This protein binds this small molecule.
Small molecule (SMILES): CC(=O)N[C@H]1[C@H](O[C@H]2[C@H](O)[C@@H](NC(C)=O)CO[C@@H]2CO[C@@H]2O[C@@H](C)[C@@H](O)[C@@H](O)[C@@H]2O)O[C@H](CO)[C@@H](O)[C@@H]1O

Binding-site contacts:
Ligand atom C3 contacts residue SER269 of chain 1.A at 4.2 Å.
Ligand atom C5 contacts residue HIS157 of chain 1.A at 4.3 Å.
Ligand atom C6 contacts residue ARG271 of chain 1.A at 3.7 Å.
Ligand atom C7 contacts residue ASN154 of chain 1.A at 3.7 Å.
Ligand atom C1 contacts residue ASN154 of chain 1.A at 1.4 Å.
Ligand atom O4 contacts residue SER269 of chain 1.A at 4.4 Å.
Ligand atom C4 contacts residue ASN154 of chain 1.A at 4.2 Å.
Ligand atom C1 contacts residue THR156 of chain 1.A at 4.1 Å.
Ligand atom N2 contacts residue ASN154 of chain 1.A at 2.9 Å (h-bond).
Ligand atom C3 contacts residue ASN154 of chain 1.A at 3.8 Å.
Ligand atom C6 contacts residue THR156 of chain 1.A at 3.7 Å.
Ligand atom O5 contacts residue HIS157 of chain 1.A at 4.0 Å.
Ligand atom O3 contacts residue SER269 of chain 1.A at 4.2 Å.
Ligand atom O5 contacts residue ASN154 of chain 1.A at 2.4 Å (h-bond).
Ligand atom C6 contacts residue SER269 of chain 1.A at 3.6 Å.
Ligand atom C5 contacts residue SER269 of chain 1.A at 4.0 Å.
Ligand atom C1 contacts residue HIS157 of chain 1.A at 4.4 Å.
Ligand atom O5 contacts residue THR156 of chain 1.A at 3.8 Å.
Ligand atom C5 contacts residue ASN154 of chain 1.A at 3.7 Å.
Ligand atom O5 contacts residue THR156 of chain 1.A at 3.8 Å.
Ligand atom O6 contacts residue THR156 of chain 1.A at 3.7 Å.
Ligand atom O6 contacts residue HIS157 of chain 1.A at 4.5 Å.
Ligand atom O7 contacts residue ASN154 of chain 1.A at 4.1 Å.
Ligand atom C2 contacts residue ASN154 of chain 1.A at 2.4 Å.
Ligand atom C6 contacts residue THR156 of chain 1.A at 4.0 Å.
Ligand atom C1 contacts residue THR156 of chain 1.A at 4.2 Å.
Ligand atom C5 contacts residue THR156 of chain 1.A at 4.0 Å.
Ligand atom C4 contacts residue SER269 of chain 1.A at 3.8 Å.

Sequence of chain 1.A:
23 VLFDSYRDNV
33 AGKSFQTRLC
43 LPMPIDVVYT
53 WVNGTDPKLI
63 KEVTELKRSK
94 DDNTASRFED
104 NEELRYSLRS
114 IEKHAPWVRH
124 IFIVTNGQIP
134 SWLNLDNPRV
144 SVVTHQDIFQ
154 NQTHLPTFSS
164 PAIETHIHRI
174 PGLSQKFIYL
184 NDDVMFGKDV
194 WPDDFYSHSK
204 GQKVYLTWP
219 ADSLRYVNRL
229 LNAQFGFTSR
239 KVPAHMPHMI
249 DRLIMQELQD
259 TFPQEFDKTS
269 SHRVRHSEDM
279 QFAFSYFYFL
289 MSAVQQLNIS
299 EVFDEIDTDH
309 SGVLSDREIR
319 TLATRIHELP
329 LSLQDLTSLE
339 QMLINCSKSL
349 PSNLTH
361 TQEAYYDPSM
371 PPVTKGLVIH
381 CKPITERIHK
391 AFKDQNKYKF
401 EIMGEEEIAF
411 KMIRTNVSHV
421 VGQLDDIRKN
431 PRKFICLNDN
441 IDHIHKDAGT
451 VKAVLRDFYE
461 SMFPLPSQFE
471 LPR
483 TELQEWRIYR